Sequence of chain 1.A:
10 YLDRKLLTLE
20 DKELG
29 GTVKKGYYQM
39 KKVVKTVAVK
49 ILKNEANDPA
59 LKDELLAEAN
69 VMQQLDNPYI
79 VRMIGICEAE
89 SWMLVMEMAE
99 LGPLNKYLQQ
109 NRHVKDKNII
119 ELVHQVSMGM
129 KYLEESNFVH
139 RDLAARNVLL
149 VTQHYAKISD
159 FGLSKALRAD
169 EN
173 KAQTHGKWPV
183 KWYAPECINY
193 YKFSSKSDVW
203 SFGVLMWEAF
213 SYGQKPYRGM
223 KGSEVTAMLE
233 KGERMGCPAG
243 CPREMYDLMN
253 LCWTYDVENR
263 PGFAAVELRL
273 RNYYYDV

Binding-site contacts:
Ligand atom O09 contacts residue LEU23 of chain 1.A at 3.7 Å.
Ligand atom C16 contacts residue GLU98 of chain 1.A at 3.7 Å.
Ligand atom N19 contacts residue MET96 of chain 1.A at 3.7 Å.
Ligand atom C44 contacts residue LYS48 of chain 1.A at 3.5 Å.
Ligand atom C25 contacts residue ALA46 of chain 1.A at 3.7 Å (hydrophobic).
Ligand atom C42 contacts residue MET94 of chain 1.A at 3.7 Å (hydrophobic).
Ligand atom N51 contacts residue ASP158 of chain 1.A at 2.9 Å (salt-bridge).
Ligand atom C52 contacts residue SER157 of chain 1.A at 3.6 Å.
Ligand atom C46 contacts residue GLU66 of chain 1.A at 3.7 Å.
Ligand atom N06 contacts residue GLY24 of chain 1.A at 3.3 Å.
Ligand atom C21 contacts residue LEU147 of chain 1.A at 3.5 Å (hydrophobic).
Ligand atom C46 contacts residue MET94 of chain 1.A at 3.5 Å (hydrophobic).
Ligand atom C27 contacts residue ALA46 of chain 1.A at 3.4 Å (hydrophobic).
Ligand atom N22 contacts residue ALA97 of chain 1.A at 3.0 Å (h-bond).
Ligand atom C07 contacts residue LEU23 of chain 1.A at 3.6 Å (hydrophobic).
Ligand atom C44 contacts residue MET94 of chain 1.A at 3.5 Å (hydrophobic).
Ligand atom C21 contacts residue ALA46 of chain 1.A at 3.6 Å (hydrophobic).
Ligand atom C18 contacts residue ALA97 of chain 1.A at 3.5 Å (hydrophobic).
Ligand atom C10 contacts residue LEU23 of chain 1.A at 3.7 Å (hydrophobic).
Ligand atom C25 contacts residue LEU147 of chain 1.A at 3.7 Å (hydrophobic).
Ligand atom C16 contacts residue ALA97 of chain 1.A at 3.2 Å (hydrophobic).
Ligand atom N51 contacts residue GLU66 of chain 1.A at 3.4 Å (salt-bridge).
Ligand atom C16 contacts residue GLY100 of chain 1.A at 3.5 Å.
Ligand atom C42 contacts residue LYS48 of chain 1.A at 3.7 Å.
Ligand atom C16 contacts residue MET96 of chain 1.A at 3.5 Å (hydrophobic).
Ligand atom N19 contacts residue ALA97 of chain 1.A at 2.9 Å (h-bond).
Ligand atom C23 contacts residue ALA97 of chain 1.A at 3.7 Å (hydrophobic).
Ligand atom C23 contacts residue GLU95 of chain 1.A at 3.3 Å.
Ligand atom C23 contacts residue LEU147 of chain 1.A at 3.6 Å (hydrophobic).
Ligand atom C14 contacts residue GLY100 of chain 1.A at 3.6 Å.
Ligand atom C48 contacts residue GLU66 of chain 1.A at 3.8 Å.
Ligand atom N51 contacts residue SER157 of chain 1.A at 3.4 Å.
Ligand atom N28 contacts residue ALA46 of chain 1.A at 3.5 Å.
Ligand atom C30 contacts residue VAL31 of chain 1.A at 3.6 Å (hydrophobic).
Ligand atom N22 contacts residue MET96 of chain 1.A at 3.6 Å.
Ligand atom N06 contacts residue LEU23 of chain 1.A at 3.5 Å.
Ligand atom N49 contacts residue GLU66 of chain 1.A at 2.7 Å (salt-bridge).
Ligand atom N28 contacts residue LEU147 of chain 1.A at 3.7 Å.
Ligand atom N22 contacts residue LEU147 of chain 1.A at 3.5 Å.
Ligand atom C44 contacts residue LEU92 of chain 1.A at 3.7 Å (hydrophobic).

The small molecule below binds the protein below.
Small molecule (SMILES): Cc1ncoc1-c1cccc(Nc2nccc(N(CCCO)c3cccc4[nH]ncc34)n2)c1